A small-molecule ligand and the protein it binds are described below.
Small molecule (SMILES): CC(=O)N[C@H]1[C@H](O[C@H]2[C@H](O)[C@@H](NC(C)=O)CO[C@@H]2CO)O[C@H](CO)[C@@H](O[C@@H]2O[C@H](CO)[C@@H](O)[C@H](O)[C@@H]2O)[C@@H]1O

Sequence of chain 1.C:
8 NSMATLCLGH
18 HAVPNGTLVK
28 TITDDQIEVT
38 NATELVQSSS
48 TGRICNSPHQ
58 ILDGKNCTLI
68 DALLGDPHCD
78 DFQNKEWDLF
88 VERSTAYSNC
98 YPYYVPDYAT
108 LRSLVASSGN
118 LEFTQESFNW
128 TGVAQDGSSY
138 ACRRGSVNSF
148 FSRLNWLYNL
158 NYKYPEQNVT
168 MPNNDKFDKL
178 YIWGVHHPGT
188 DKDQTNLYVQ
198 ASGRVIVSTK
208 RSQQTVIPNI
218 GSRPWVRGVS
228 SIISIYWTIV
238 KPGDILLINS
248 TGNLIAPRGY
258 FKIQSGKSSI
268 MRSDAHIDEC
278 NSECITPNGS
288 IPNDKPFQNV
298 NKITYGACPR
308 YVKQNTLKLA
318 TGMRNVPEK

Binding-site contacts:
Ligand atom C3 contacts residue ASN38 of chain 1.C at 3.8 Å.
Ligand atom O5 contacts residue ALA39 of chain 1.C at 4.3 Å.
Ligand atom O5 contacts residue ASN38 of chain 1.C at 2.3 Å (h-bond).
Ligand atom C7 contacts residue ASN38 of chain 1.C at 4.0 Å.
Ligand atom O6 contacts residue ALA39 of chain 1.C at 4.4 Å.
Ligand atom C4 contacts residue ASN38 of chain 1.C at 4.2 Å.
Ligand atom C6 contacts residue ASN38 of chain 1.C at 4.2 Å.
Ligand atom C6 contacts residue THR40 of chain 1.C at 4.2 Å.
Ligand atom C2 contacts residue ASN38 of chain 1.C at 2.5 Å.
Ligand atom C6 contacts residue ALA39 of chain 1.C at 4.2 Å (hydrophobic).
Ligand atom C5 contacts residue ASN38 of chain 1.C at 3.6 Å.
Ligand atom O5 contacts residue THR318 of chain 1.C at 4.3 Å.
Ligand atom C1 contacts residue ASN38 of chain 1.C at 1.4 Å.
Ligand atom N2 contacts residue ASN38 of chain 1.C at 3.0 Å (h-bond).
Ligand atom O7 contacts residue ASN38 of chain 1.C at 4.5 Å.